A protein and the small-molecule ligand that binds it are described below.
Small molecule (SMILES): COc1ccccc1C(=O)C1CCCC1C(C(=O)O)C(=O)O

Binding-site contacts:
Ligand atom C14 contacts residue ASP54 of chain 1.A at 3.1 Å.
Ligand atom O09 contacts residue THR48 of chain 1.A at 3.5 Å (h-bond).
Ligand atom C06 contacts residue THR18 of chain 1.A at 3.8 Å.
Ligand atom C02 contacts residue ALA80 of chain 1.A at 3.5 Å (hydrophobic).
Ligand atom C05 contacts residue THR18 of chain 1.A at 3.4 Å.
Ligand atom C13 contacts residue ASP54 of chain 1.A at 3.1 Å.
Ligand atom C22 contacts residue ALA117 of chain 1.A at 3.7 Å (hydrophobic).
Ligand atom C10 contacts residue THR18 of chain 1.A at 3.4 Å.
Ligand atom O21 contacts residue LYS44 of chain 1.A at 3.2 Å (salt-bridge).
Ligand atom C16 contacts residue LYS22 of chain 1.A at 3.6 Å.
Ligand atom C08 contacts residue THR18 of chain 1.A at 3.7 Å.
Ligand atom C16 contacts residue THR18 of chain 1.A at 3.6 Å.
Ligand atom O21 contacts residue GLY118 of chain 1.A at 3.1 Å (h-bond).
Ligand atom C13 contacts residue THR48 of chain 1.A at 3.3 Å.
Ligand atom O20 contacts residue GLY118 of chain 1.A at 3.3 Å (h-bond).
Ligand atom O20 contacts residue THR18 of chain 1.A at 2.6 Å (h-bond).
Ligand atom C05 contacts residue LEU150 of chain 1.B at 3.5 Å (hydrophobic).
Ligand atom C08 contacts residue THR48 of chain 1.A at 3.8 Å.
Ligand atom C22 contacts residue THR48 of chain 1.A at 3.4 Å.
Ligand atom C04 contacts residue LEU150 of chain 1.B at 3.2 Å (hydrophobic).
Ligand atom O18 contacts residue LYS44 of chain 1.A at 3.6 Å.
Ligand atom C22 contacts residue PRO81 of chain 1.A at 3.0 Å (hydrophobic).
Ligand atom O07 contacts residue GLY118 of chain 1.A at 3.5 Å (h-bond).
Ligand atom O18 contacts residue ASP56 of chain 1.A at 2.7 Å (salt-bridge).
Ligand atom O19 contacts residue THR23 of chain 1.A at 3.5 Å (h-bond).
Ligand atom O19 contacts residue ASP56 of chain 1.A at 2.6 Å (salt-bridge).
Ligand atom O07 contacts residue PRO81 of chain 1.A at 3.5 Å.
Ligand atom C12 contacts residue THR48 of chain 1.A at 3.5 Å.
Ligand atom C16 contacts residue GLY118 of chain 1.A at 3.6 Å.
Ligand atom O09 contacts residue GLY118 of chain 1.A at 3.7 Å.
Ligand atom O07 contacts residue ALA117 of chain 1.A at 3.4 Å.
Ligand atom O21 contacts residue LYS22 of chain 1.A at 3.6 Å (salt-bridge).
Ligand atom O18 contacts residue GLN47 of chain 1.A at 3.1 Å (h-bond).
Ligand atom C17 contacts residue ASP56 of chain 1.A at 3.0 Å.
Ligand atom C01 contacts residue GLY118 of chain 1.A at 3.8 Å.
Ligand atom O21 contacts residue ALA117 of chain 1.A at 3.5 Å.
Ligand atom C22 contacts residue ALA80 of chain 1.A at 3.6 Å (hydrophobic).
Ligand atom O20 contacts residue LYS22 of chain 1.A at 3.0 Å (salt-bridge).
Ligand atom C22 contacts residue MET79 of chain 1.A at 3.2 Å (hydrophobic).
Ligand atom C04 contacts residue GLY151 of chain 1.B at 3.6 Å.

Sequence of chain 1.A:
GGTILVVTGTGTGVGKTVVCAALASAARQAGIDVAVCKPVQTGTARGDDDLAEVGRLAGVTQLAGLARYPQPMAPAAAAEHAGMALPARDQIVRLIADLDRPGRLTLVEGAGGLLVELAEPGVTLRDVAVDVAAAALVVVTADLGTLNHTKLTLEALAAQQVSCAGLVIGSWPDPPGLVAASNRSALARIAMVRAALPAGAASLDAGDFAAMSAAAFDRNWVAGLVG

Sequence of chain 1.B:
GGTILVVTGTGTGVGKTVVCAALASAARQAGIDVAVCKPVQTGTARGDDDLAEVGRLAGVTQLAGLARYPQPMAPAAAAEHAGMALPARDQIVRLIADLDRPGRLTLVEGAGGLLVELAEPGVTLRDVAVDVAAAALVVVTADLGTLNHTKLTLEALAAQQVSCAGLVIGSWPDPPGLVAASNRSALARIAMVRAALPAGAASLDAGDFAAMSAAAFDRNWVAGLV